Sequence of chain 1.D:
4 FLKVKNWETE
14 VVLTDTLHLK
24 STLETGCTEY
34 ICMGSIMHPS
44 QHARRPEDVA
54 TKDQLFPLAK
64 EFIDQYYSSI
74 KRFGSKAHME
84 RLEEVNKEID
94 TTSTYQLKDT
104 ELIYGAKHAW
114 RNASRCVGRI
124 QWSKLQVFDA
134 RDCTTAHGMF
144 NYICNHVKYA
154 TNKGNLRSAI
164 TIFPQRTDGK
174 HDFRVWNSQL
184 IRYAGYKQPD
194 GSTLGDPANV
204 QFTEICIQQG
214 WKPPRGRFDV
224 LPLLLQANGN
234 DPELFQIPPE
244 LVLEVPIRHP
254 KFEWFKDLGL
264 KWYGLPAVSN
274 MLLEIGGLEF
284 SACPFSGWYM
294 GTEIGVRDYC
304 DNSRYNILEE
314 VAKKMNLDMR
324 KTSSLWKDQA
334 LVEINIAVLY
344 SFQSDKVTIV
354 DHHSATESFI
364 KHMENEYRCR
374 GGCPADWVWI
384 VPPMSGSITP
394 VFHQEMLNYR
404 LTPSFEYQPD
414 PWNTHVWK

Binding-site contacts:
Ligand atom C17 contacts residue HEM1 of chain 1.T at 3.3 Å.
Ligand atom C02 contacts residue PRO269 of chain 1.D at 3.7 Å (hydrophobic).
Ligand atom C17 contacts residue VAL271 of chain 1.D at 3.9 Å (hydrophobic).
Ligand atom C12 contacts residue GLU296 of chain 1.D at 3.6 Å.
Ligand atom N02 contacts residue PRO269 of chain 1.D at 3.8 Å.
Ligand atom C11 contacts residue VAL271 of chain 1.D at 3.8 Å (hydrophobic).
Ligand atom C07 contacts residue SER289 of chain 1.D at 4.1 Å.
Ligand atom C04 contacts residue HEM1 of chain 1.T at 3.8 Å.
Ligand atom C02 contacts residue HEM1 of chain 1.T at 3.7 Å.
Ligand atom C15 contacts residue VAL271 of chain 1.D at 3.5 Å (hydrophobic).
Ligand atom C07 contacts residue PHE288 of chain 1.D at 3.6 Å (hydrophobic).
Ligand atom N01 contacts residue PRO269 of chain 1.D at 3.7 Å.
Ligand atom C12 contacts residue PRO269 of chain 1.D at 4.1 Å (hydrophobic).
Ligand atom C03 contacts residue PRO269 of chain 1.D at 3.8 Å (hydrophobic).
Ligand atom C07 contacts residue HEM1 of chain 1.T at 3.3 Å.
Ligand atom C03 contacts residue HEM1 of chain 1.T at 3.3 Å.
Ligand atom C16 contacts residue HEM1 of chain 1.T at 3.8 Å.
Ligand atom C14 contacts residue HEM1 of chain 1.T at 3.9 Å.
Ligand atom C05 contacts residue VAL271 of chain 1.D at 3.8 Å (hydrophobic).
Ligand atom C14 contacts residue VAL271 of chain 1.D at 4.1 Å (hydrophobic).
Ligand atom C11 contacts residue GLU296 of chain 1.D at 3.6 Å.
Ligand atom N02 contacts residue MET293 of chain 1.D at 3.9 Å.
Ligand atom C02 contacts residue TRP291 of chain 1.D at 3.7 Å (hydrophobic).
Ligand atom C06 contacts residue GLU296 of chain 1.D at 3.5 Å.
Ligand atom C07 contacts residue GLY290 of chain 1.D at 3.8 Å.
Ligand atom N02 contacts residue TYR292 of chain 1.D at 3.6 Å.
Ligand atom N01 contacts residue GLU296 of chain 1.D at 2.7 Å (salt-bridge).
Ligand atom C06 contacts residue PRO269 of chain 1.D at 4.0 Å (hydrophobic).
Ligand atom C02 contacts residue GLU296 of chain 1.D at 3.5 Å.
Ligand atom C14 contacts residue GLN182 of chain 1.D at 3.9 Å.
Ligand atom C11 contacts residue HEM1 of chain 1.T at 4.1 Å.
Ligand atom C16 contacts residue VAL271 of chain 1.D at 3.3 Å (hydrophobic).
Ligand atom C13 contacts residue GLN182 of chain 1.D at 3.5 Å.
Ligand atom N02 contacts residue TRP291 of chain 1.D at 2.7 Å (h-bond).
Ligand atom C03 contacts residue TRP291 of chain 1.D at 3.9 Å (hydrophobic).
Ligand atom C15 contacts residue HEM1 of chain 1.T at 3.5 Å.
Ligand atom C19 contacts residue HEM1 of chain 1.T at 3.0 Å.
Ligand atom N02 contacts residue GLU296 of chain 1.D at 2.7 Å (salt-bridge).
Ligand atom N18 contacts residue HEM1 of chain 1.T at 2.8 Å (h-bond).
Ligand atom N02 contacts residue HEM1 of chain 1.T at 3.6 Å.

This small molecule binds to this protein.
Small molecule (SMILES): CNCc1cccc(-c2cc(C)cc(N)n2)c1